Sequence of chain 1.G:
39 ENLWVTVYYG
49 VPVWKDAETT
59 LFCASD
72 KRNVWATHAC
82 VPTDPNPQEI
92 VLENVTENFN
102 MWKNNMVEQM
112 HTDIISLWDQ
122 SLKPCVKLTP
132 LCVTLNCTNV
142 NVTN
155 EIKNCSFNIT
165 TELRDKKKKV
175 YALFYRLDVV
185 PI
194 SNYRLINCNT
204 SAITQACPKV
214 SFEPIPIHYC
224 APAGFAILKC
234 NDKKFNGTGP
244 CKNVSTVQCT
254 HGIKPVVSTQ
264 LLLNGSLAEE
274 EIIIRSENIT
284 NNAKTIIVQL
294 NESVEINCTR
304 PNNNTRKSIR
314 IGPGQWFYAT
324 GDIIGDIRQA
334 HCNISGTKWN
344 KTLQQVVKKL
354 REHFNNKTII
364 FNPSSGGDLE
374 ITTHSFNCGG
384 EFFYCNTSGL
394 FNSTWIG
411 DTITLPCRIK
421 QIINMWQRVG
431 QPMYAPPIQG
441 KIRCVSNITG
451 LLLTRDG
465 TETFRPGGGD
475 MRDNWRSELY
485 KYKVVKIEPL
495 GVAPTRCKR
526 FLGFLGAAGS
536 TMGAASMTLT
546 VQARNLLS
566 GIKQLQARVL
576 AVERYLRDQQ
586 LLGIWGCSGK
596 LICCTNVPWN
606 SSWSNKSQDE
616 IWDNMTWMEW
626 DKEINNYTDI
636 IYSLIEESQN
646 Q

This protein binds this small molecule.
Small molecule (SMILES): CC(=O)N[C@@H]1[C@@H](O)[C@H](O)[C@@H](CO)O[C@H]1O

Binding-site contacts:
Ligand atom C8 contacts residue THR135 of chain 1.G at 4.4 Å.
Ligand atom C8 contacts residue PHE161 of chain 1.G at 3.9 Å (hydrophobic).
Ligand atom O7 contacts residue ASN162 of chain 1.G at 3.9 Å.
Ligand atom O5 contacts residue ASN162 of chain 1.G at 2.4 Å (h-bond).
Ligand atom C8 contacts residue NAG1 of chain 1.MA at 4.1 Å.
Ligand atom C3 contacts residue ASN162 of chain 1.G at 3.8 Å.
Ligand atom N2 contacts residue ASN162 of chain 1.G at 3.0 Å (h-bond).
Ligand atom O7 contacts residue SER194 of chain 1.G at 4.1 Å.
Ligand atom C1 contacts residue ASN162 of chain 1.G at 1.5 Å.
Ligand atom C2 contacts residue ASN162 of chain 1.G at 2.5 Å.
Ligand atom C8 contacts residue SER160 of chain 1.G at 3.5 Å.
Ligand atom O7 contacts residue THR135 of chain 1.G at 4.4 Å.
Ligand atom O3 contacts residue NAG1 of chain 1.MA at 3.9 Å.
Ligand atom C5 contacts residue ASN162 of chain 1.G at 3.7 Å.
Ligand atom C7 contacts residue ASN162 of chain 1.G at 3.7 Å.
Ligand atom C4 contacts residue ASN162 of chain 1.G at 4.2 Å.
Ligand atom C8 contacts residue ASN137 of chain 1.G at 3.9 Å.